Binding-site contacts:
Ligand atom CAE contacts residue ARG277 of chain 1.B at 4.5 Å.
Ligand atom CAF contacts residue PRO229 of chain 1.A at 3.8 Å (hydrophobic).
Ligand atom CAA contacts residue ARG180 of chain 1.A at 4.2 Å.
Ligand atom CAL contacts residue THR231 of chain 1.A at 4.0 Å.
Ligand atom BRAH contacts residue ARG277 of chain 1.B at 4.1 Å.
Ligand atom CAD contacts residue ARG180 of chain 1.A at 4.3 Å.
Ligand atom OAB contacts residue ARG277 of chain 1.B at 3.0 Å (salt-bridge).
Ligand atom CAF contacts residue ARG277 of chain 1.B at 3.6 Å.
Ligand atom BRAI contacts residue PRO229 of chain 1.A at 4.0 Å.
Ligand atom CAM contacts residue THR231 of chain 1.A at 3.9 Å.
Ligand atom OAN contacts residue THR231 of chain 1.A at 3.1 Å (h-bond).
Ligand atom CAD contacts residue PRO229 of chain 1.A at 4.3 Å (hydrophobic).
Ligand atom CAC contacts residue ASP227 of chain 1.A at 4.3 Å.
Ligand atom BRAH contacts residue GLU274 of chain 1.B at 3.6 Å.
Ligand atom CAJ contacts residue PRO229 of chain 1.A at 3.5 Å (hydrophobic).
Ligand atom CAC contacts residue PRO229 of chain 1.A at 3.5 Å (hydrophobic).
Ligand atom OAN contacts residue PRO229 of chain 1.A at 4.3 Å.
Ligand atom CAK contacts residue PRO229 of chain 1.A at 3.8 Å (hydrophobic).
Ligand atom CAD contacts residue ARG277 of chain 1.B at 4.2 Å.
Ligand atom CAG contacts residue PRO229 of chain 1.A at 3.8 Å (hydrophobic).
Ligand atom CAK contacts residue THR231 of chain 1.A at 3.6 Å.
Ligand atom CAL contacts residue PRO229 of chain 1.A at 3.8 Å (hydrophobic).
Ligand atom OAB contacts residue PRO229 of chain 1.A at 4.4 Å.
Ligand atom CAC contacts residue ARG277 of chain 1.B at 3.1 Å.
Ligand atom CAE contacts residue PRO229 of chain 1.A at 3.8 Å (hydrophobic).
Ligand atom CAC contacts residue ARG180 of chain 1.A at 3.3 Å.
Ligand atom CAG contacts residue ARG277 of chain 1.B at 4.1 Å.

Sequence of chain 1.A:
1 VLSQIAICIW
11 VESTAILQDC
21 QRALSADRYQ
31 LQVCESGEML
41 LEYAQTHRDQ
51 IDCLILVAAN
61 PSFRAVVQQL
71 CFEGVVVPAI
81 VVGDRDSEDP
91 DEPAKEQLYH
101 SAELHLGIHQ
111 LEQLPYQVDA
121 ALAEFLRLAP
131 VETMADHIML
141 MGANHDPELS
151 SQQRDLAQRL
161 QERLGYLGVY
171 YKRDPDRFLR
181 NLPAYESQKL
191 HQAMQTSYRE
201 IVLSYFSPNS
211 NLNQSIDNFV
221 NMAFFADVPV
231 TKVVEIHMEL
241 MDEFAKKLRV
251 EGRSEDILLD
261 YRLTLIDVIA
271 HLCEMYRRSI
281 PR

This protein binds this small molecule.
Small molecule (SMILES): CC1=C(Br)C(=O)C(C(C)C)=C(Br)C1=O

Sequence of chain 1.B:
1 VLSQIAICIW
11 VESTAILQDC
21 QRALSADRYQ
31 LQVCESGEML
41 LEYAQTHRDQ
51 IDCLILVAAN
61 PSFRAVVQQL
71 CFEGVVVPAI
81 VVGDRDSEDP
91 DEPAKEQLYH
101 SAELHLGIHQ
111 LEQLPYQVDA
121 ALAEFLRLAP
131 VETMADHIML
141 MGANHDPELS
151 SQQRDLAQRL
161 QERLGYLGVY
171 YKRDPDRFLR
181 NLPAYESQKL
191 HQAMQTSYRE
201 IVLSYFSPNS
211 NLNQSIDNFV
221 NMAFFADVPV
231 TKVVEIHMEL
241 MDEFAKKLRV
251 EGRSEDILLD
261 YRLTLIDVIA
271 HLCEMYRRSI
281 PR